Sequence of chain 1.D:
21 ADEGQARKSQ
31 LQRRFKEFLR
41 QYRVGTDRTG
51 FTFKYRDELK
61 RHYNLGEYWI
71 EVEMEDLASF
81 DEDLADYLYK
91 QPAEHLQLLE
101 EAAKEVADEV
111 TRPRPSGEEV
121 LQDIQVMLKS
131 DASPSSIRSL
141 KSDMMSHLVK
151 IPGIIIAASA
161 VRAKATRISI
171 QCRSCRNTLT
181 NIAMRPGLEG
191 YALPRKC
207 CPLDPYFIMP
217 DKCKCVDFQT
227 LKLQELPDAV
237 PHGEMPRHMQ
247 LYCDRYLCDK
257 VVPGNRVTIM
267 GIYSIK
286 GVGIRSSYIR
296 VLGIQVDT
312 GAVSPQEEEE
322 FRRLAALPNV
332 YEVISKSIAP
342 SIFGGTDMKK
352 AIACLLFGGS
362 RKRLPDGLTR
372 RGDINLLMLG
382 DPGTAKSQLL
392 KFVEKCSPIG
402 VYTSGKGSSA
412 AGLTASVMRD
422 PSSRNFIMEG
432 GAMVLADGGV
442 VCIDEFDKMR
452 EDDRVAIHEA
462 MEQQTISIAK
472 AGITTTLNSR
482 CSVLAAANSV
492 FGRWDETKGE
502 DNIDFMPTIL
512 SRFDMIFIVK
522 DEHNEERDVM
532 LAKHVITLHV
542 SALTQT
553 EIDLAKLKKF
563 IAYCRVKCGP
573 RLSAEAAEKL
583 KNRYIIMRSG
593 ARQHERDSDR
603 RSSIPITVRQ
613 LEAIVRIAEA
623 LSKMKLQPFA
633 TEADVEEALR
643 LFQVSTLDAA

Binding-site contacts:
Ligand atom O1A contacts residue MG1 of chain 1.AA at 3.0 Å.
Ligand atom O2B contacts residue ALA350 of chain 1.B at 3.2 Å (h-bond).
Ligand atom O1A contacts residue LYS351 of chain 1.B at 3.4 Å (salt-bridge).
Ligand atom O2G contacts residue ARG513 of chain 1.D at 3.0 Å (salt-bridge).
Ligand atom O2' contacts residue ARG371 of chain 1.D at 3.6 Å (salt-bridge).
Ligand atom N3B contacts residue SER348 of chain 1.B at 3.0 Å (h-bond).
Ligand atom O3' contacts residue GLU614 of chain 1.D at 2.8 Å (salt-bridge).
Ligand atom C3' contacts residue GLU614 of chain 1.D at 3.5 Å.
Ligand atom O2A contacts residue ARG611 of chain 1.D at 2.9 Å (salt-bridge).
Ligand atom C5' contacts residue GLU463 of chain 1.D at 3.5 Å.
Ligand atom N3B contacts residue MG1 of chain 1.AA at 3.3 Å.
Ligand atom O3A contacts residue MG1 of chain 1.AA at 3.2 Å.
Ligand atom C5' contacts residue ARG611 of chain 1.D at 3.5 Å.
Ligand atom O2G contacts residue MG1 of chain 1.AA at 1.9 Å.
Ligand atom O1G contacts residue LYS351 of chain 1.B at 2.8 Å (salt-bridge).
Ligand atom O1B contacts residue MG1 of chain 1.AA at 1.9 Å.
Ligand atom O2A contacts residue MG1 of chain 1.AA at 2.0 Å.
Ligand atom O1A contacts residue ALA350 of chain 1.B at 3.2 Å.
Ligand atom O1A contacts residue GLN353 of chain 1.B at 3.2 Å (h-bond).
Ligand atom O3G contacts residue ARG611 of chain 1.D at 2.9 Å (salt-bridge).
Ligand atom PB contacts residue MG1 of chain 1.AA at 2.9 Å.
Ligand atom O3A contacts residue VAL349 of chain 1.B at 3.6 Å (h-bond).
Ligand atom PA contacts residue MG1 of chain 1.AA at 2.8 Å.
Ligand atom O2G contacts residue SER352 of chain 1.B at 3.3 Å (h-bond).
Ligand atom O2B contacts residue VAL349 of chain 1.B at 2.9 Å (h-bond).
Ligand atom O3A contacts residue ALA350 of chain 1.B at 3.1 Å (h-bond).
Ligand atom N3B contacts residue ARG611 of chain 1.D at 3.6 Å (salt-bridge).
Ligand atom O1A contacts residue SER352 of chain 1.B at 2.9 Å (h-bond).
Ligand atom PB contacts residue LYS351 of chain 1.B at 3.5 Å.
Ligand atom PG contacts residue ARG513 of chain 1.D at 3.6 Å.
Ligand atom N6 contacts residue HIS308 of chain 1.B at 3.0 Å (h-bond).
Ligand atom PG contacts residue MG1 of chain 1.AA at 3.1 Å.
Ligand atom O2' contacts residue GLU614 of chain 1.D at 2.7 Å (salt-bridge).
Ligand atom O1B contacts residue LYS351 of chain 1.B at 3.4 Å (salt-bridge).
Ligand atom O3G contacts residue ARG513 of chain 1.D at 2.6 Å (salt-bridge).
Ligand atom O1G contacts residue ASN453 of chain 1.B at 2.9 Å (h-bond).
Ligand atom C2' contacts residue GLU614 of chain 1.D at 3.4 Å.
Ligand atom N1 contacts residue HIS308 of chain 1.B at 3.4 Å (h-bond).
Ligand atom O2B contacts residue LYS351 of chain 1.B at 2.8 Å (salt-bridge).
Ligand atom O1B contacts residue SER352 of chain 1.B at 3.0 Å (h-bond).

Sequence of chain 1.B:
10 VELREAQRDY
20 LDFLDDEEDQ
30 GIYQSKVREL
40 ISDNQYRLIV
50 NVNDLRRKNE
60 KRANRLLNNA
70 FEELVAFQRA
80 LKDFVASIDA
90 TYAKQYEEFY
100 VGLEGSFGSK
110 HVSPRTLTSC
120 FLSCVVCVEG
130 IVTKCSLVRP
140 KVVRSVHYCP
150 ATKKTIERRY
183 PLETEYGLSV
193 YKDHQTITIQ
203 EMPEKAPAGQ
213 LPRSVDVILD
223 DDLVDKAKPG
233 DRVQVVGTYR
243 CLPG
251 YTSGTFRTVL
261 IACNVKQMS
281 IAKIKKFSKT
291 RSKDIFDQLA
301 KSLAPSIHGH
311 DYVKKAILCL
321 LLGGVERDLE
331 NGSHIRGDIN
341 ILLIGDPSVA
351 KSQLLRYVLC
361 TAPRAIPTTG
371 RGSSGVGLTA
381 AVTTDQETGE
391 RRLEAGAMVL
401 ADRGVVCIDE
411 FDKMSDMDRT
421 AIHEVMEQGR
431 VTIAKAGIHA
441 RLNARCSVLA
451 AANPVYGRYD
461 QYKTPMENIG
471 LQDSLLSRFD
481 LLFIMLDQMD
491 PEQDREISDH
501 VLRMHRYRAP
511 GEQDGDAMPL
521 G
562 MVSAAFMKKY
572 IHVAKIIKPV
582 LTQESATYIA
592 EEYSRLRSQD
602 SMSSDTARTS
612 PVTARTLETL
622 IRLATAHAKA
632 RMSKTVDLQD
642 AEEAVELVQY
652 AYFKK

The small molecule below binds the protein below.
Small molecule (SMILES): Nc1ncnc2c1ncn2[C@@H]1O[C@H](CO[P](=O)(O)O[P](=O)(O)NP(=O)(O)O)[C@@H](O)[C@H]1O